The small molecule below binds the protein below.
Small molecule (SMILES): CC[C@@H]1C[C@]1(NC(=O)[C@@H]1C[C@@H]2CN1C(=O)[C@H](C(C)(C)C)NC(=O)OCC(C)(C)CCCCc1cccc3c1CN(C3)C(=O)O2)C(=O)NS(=O)(=O)C1CC1

Sequence of chain 1.A:
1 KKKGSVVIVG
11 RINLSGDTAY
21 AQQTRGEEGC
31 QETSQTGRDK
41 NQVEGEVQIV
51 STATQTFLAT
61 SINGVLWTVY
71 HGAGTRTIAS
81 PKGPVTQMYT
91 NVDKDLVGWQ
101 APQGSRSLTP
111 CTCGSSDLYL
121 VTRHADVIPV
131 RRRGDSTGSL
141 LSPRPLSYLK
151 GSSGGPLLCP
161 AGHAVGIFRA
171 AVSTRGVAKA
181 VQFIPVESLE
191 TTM

Binding-site contacts:
Ligand atom NAI contacts residue ALA171 of chain 1.A at 3.1 Å (h-bond).
Ligand atom OBP contacts residue SER152 of chain 1.A at 3.6 Å.
Ligand atom OBP contacts residue SER153 of chain 1.A at 2.9 Å (h-bond).
Ligand atom OAG contacts residue ALA171 of chain 1.A at 2.9 Å (h-bond).
Ligand atom CBR contacts residue HIS71 of chain 1.A at 3.5 Å.
Ligand atom CBI contacts residue ARG169 of chain 1.A at 3.7 Å.
Ligand atom CAY contacts residue SER153 of chain 1.A at 3.3 Å.
Ligand atom OAP contacts residue HIS71 of chain 1.A at 3.7 Å.
Ligand atom OAG contacts residue ALA170 of chain 1.A at 3.2 Å.
Ligand atom OAK contacts residue ALA171 of chain 1.A at 3.2 Å (h-bond).
Ligand atom CBC contacts residue ASP95 of chain 1.A at 3.7 Å.
Ligand atom SBM contacts residue SER153 of chain 1.A at 3.4 Å (h-bond).
Ligand atom OBP contacts residue PHE57 of chain 1.A at 3.5 Å.
Ligand atom OBL contacts residue LEU149 of chain 1.A at 3.6 Å.
Ligand atom CBH contacts residue ARG169 of chain 1.A at 3.6 Å.
Ligand atom OBP contacts residue GLY151 of chain 1.A at 2.9 Å.
Ligand atom OBL contacts residue SER152 of chain 1.A at 3.4 Å (h-bond).
Ligand atom NBK contacts residue SER153 of chain 1.A at 3.2 Å (h-bond).
Ligand atom CBA contacts residue PHE168 of chain 1.A at 3.4 Å (hydrophobic).
Ligand atom NBK contacts residue HIS71 of chain 1.A at 3.2 Å (h-bond).
Ligand atom OBL contacts residue SER153 of chain 1.A at 3.3 Å (h-bond).
Ligand atom CBR contacts residue GLY72 of chain 1.A at 3.6 Å.
Ligand atom OBL contacts residue GLY151 of chain 1.A at 3.1 Å (h-bond).
Ligand atom CBG contacts residue ASP93 of chain 1.A at 3.6 Å.
Ligand atom SBM contacts residue GLY151 of chain 1.A at 3.7 Å.
Ligand atom CBN contacts residue HIS71 of chain 1.A at 3.5 Å.
Ligand atom CBQ contacts residue GLN55 of chain 1.A at 3.3 Å.
Ligand atom NAV contacts residue ARG169 of chain 1.A at 3.0 Å (salt-bridge).
Ligand atom NAV contacts residue ALA170 of chain 1.A at 3.7 Å.
Ligand atom CAR contacts residue LEU149 of chain 1.A at 3.7 Å (hydrophobic).
Ligand atom CBR contacts residue SER153 of chain 1.A at 3.4 Å.
Ligand atom CAS contacts residue LYS150 of chain 1.A at 3.6 Å.
Ligand atom CBF contacts residue ASP95 of chain 1.A at 3.4 Å.
Ligand atom CAJ contacts residue ALA171 of chain 1.A at 3.7 Å (hydrophobic).
Ligand atom OBO contacts residue GLY151 of chain 1.A at 3.0 Å (h-bond).
Ligand atom C contacts residue HIS71 of chain 1.A at 3.5 Å.
Ligand atom NAV contacts residue HIS71 of chain 1.A at 3.5 Å (h-bond).
Ligand atom CB contacts residue HIS71 of chain 1.A at 3.4 Å.
Ligand atom CAF contacts residue ALA170 of chain 1.A at 3.6 Å (hydrophobic).
Ligand atom CBB contacts residue ASP95 of chain 1.A at 3.6 Å.